Binding-site contacts:
Ligand atom O2B contacts residue GLY107 of chain 1.A at 3.2 Å (h-bond).
Ligand atom O1A contacts residue LYS108 of chain 1.A at 3.4 Å (salt-bridge).
Ligand atom PB contacts residue LYS108 of chain 1.A at 3.8 Å.
Ligand atom O1B contacts residue MG1 of chain 1.C at 2.0 Å.
Ligand atom N6 contacts residue GLN158 of chain 1.A at 3.1 Å (h-bond).
Ligand atom C6 contacts residue ARG155 of chain 1.A at 3.6 Å.
Ligand atom PB contacts residue GLY105 of chain 1.A at 3.7 Å.
Ligand atom O2A contacts residue THR109 of chain 1.A at 3.7 Å.
Ligand atom O2B contacts residue LYS108 of chain 1.A at 2.8 Å (salt-bridge).
Ligand atom PG contacts residue LYS108 of chain 1.A at 3.8 Å.
Ligand atom O1A contacts residue GLY107 of chain 1.A at 3.1 Å.
Ligand atom O1G contacts residue LYS108 of chain 1.A at 2.8 Å (salt-bridge).
Ligand atom C2 contacts residue THR313 of chain 1.A at 3.6 Å.
Ligand atom O3A contacts residue GLY105 of chain 1.A at 3.2 Å.
Ligand atom O2G contacts residue GLU148 of chain 1.A at 3.7 Å.
Ligand atom O5' contacts residue GLN110 of chain 1.A at 3.5 Å.
Ligand atom O2B contacts residue GLY105 of chain 1.A at 3.6 Å (h-bond).
Ligand atom N7 contacts residue GLN110 of chain 1.A at 3.8 Å.
Ligand atom C8 contacts residue GLN110 of chain 1.A at 3.6 Å.
Ligand atom O1B contacts residue THR109 of chain 1.A at 3.0 Å (h-bond).
Ligand atom O2G contacts residue MG1 of chain 1.C at 2.0 Å.
Ligand atom N7 contacts residue ARG155 of chain 1.A at 3.5 Å (salt-bridge).
Ligand atom O2B contacts residue SER106 of chain 1.A at 3.3 Å (h-bond).
Ligand atom O1A contacts residue GLN110 of chain 1.A at 2.8 Å (h-bond).
Ligand atom N3B contacts residue MG1 of chain 1.C at 3.4 Å.
Ligand atom O1A contacts residue THR109 of chain 1.A at 3.0 Å (h-bond).
Ligand atom N3B contacts residue GLY105 of chain 1.A at 2.9 Å (h-bond).
Ligand atom PB contacts residue MG1 of chain 1.C at 3.2 Å.
Ligand atom PG contacts residue MG1 of chain 1.C at 3.1 Å.
Ligand atom C5 contacts residue ARG155 of chain 1.A at 3.6 Å.
Ligand atom O4' contacts residue GLN110 of chain 1.A at 3.6 Å.
Ligand atom N1 contacts residue GLU314 of chain 1.A at 3.6 Å.
Ligand atom N6 contacts residue ARG155 of chain 1.A at 3.5 Å (salt-bridge).
Ligand atom N3B contacts residue LYS108 of chain 1.A at 3.7 Å.
Ligand atom O3A contacts residue SER106 of chain 1.A at 3.7 Å.
Ligand atom O3A contacts residue GLY107 of chain 1.A at 3.3 Å (h-bond).
Ligand atom O2' contacts residue ARG293 of chain 1.A at 3.4 Å (salt-bridge).
Ligand atom O1B contacts residue LYS108 of chain 1.A at 3.6 Å.
Ligand atom O1G contacts residue PHE104 of chain 1.A at 3.6 Å.
Ligand atom C2 contacts residue GLU314 of chain 1.A at 3.8 Å.

Sequence of chain 1.A:
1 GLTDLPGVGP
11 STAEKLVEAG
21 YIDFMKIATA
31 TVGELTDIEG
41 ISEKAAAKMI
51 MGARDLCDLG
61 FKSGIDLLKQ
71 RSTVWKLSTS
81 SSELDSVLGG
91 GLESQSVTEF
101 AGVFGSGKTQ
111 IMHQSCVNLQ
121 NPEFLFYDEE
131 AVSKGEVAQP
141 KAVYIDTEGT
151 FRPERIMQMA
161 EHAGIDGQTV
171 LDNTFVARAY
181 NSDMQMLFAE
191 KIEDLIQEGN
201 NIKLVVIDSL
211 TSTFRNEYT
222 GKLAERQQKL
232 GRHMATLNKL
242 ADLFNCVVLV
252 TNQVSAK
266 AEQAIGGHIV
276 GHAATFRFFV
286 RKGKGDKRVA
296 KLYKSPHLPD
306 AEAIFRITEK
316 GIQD

The protein below binds the small molecule below.
Small molecule (SMILES): Nc1ncnc2c1ncn2[C@@H]1O[C@H](CO[P](=O)(O)O[P](=O)(O)NP(=O)(O)O)[C@@H](O)[C@H]1O